A protein and the small-molecule ligand that binds it are described below.
Small molecule (SMILES): CC(=O)N[C@@H]1[C@@H](O)[C@H](O)[C@@H](CO)O[C@H]1O

Binding-site contacts:
Ligand atom C7 contacts residue VAL434 of chain 1.A at 4.1 Å (hydrophobic).
Ligand atom C2 contacts residue ASN295 of chain 1.A at 2.4 Å.
Ligand atom C8 contacts residue VAL434 of chain 1.A at 3.5 Å (hydrophobic).
Ligand atom O5 contacts residue ILE316 of chain 1.A at 3.3 Å.
Ligand atom O7 contacts residue VAL434 of chain 1.A at 4.2 Å.
Ligand atom C3 contacts residue ASN295 of chain 1.A at 3.7 Å.
Ligand atom C4 contacts residue ASN295 of chain 1.A at 4.2 Å.
Ligand atom C5 contacts residue ASN295 of chain 1.A at 3.7 Å.
Ligand atom C6 contacts residue ILE316 of chain 1.A at 4.1 Å (hydrophobic).
Ligand atom C8 contacts residue GLY433 of chain 1.A at 4.3 Å.
Ligand atom O7 contacts residue ASN295 of chain 1.A at 3.3 Å (h-bond).
Ligand atom C1 contacts residue ILE316 of chain 1.A at 3.9 Å (hydrophobic).
Ligand atom C1 contacts residue ASN295 of chain 1.A at 1.4 Å.
Ligand atom C7 contacts residue ASN295 of chain 1.A at 3.3 Å.
Ligand atom N2 contacts residue ASN295 of chain 1.A at 2.8 Å (h-bond).
Ligand atom C5 contacts residue ILE316 of chain 1.A at 4.0 Å (hydrophobic).
Ligand atom C8 contacts residue ASN295 of chain 1.A at 4.5 Å.
Ligand atom O5 contacts residue ASN295 of chain 1.A at 2.4 Å (h-bond).

Sequence of chain 1.A:
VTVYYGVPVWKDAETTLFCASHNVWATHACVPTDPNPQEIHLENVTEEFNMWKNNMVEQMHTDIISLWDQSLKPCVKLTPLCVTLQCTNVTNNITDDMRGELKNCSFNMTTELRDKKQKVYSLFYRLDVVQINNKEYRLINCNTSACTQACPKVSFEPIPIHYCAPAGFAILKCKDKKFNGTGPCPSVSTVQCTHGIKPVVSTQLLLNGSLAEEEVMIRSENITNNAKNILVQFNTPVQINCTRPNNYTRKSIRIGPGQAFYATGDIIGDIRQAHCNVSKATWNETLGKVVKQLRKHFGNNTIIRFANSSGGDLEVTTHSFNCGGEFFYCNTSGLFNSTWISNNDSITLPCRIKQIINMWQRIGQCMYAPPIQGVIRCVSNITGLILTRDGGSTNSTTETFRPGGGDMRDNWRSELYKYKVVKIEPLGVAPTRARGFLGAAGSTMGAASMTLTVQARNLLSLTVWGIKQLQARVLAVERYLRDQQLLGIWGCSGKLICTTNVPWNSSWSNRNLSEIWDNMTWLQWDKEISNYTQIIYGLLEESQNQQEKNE